Sequence of chain 1.A:
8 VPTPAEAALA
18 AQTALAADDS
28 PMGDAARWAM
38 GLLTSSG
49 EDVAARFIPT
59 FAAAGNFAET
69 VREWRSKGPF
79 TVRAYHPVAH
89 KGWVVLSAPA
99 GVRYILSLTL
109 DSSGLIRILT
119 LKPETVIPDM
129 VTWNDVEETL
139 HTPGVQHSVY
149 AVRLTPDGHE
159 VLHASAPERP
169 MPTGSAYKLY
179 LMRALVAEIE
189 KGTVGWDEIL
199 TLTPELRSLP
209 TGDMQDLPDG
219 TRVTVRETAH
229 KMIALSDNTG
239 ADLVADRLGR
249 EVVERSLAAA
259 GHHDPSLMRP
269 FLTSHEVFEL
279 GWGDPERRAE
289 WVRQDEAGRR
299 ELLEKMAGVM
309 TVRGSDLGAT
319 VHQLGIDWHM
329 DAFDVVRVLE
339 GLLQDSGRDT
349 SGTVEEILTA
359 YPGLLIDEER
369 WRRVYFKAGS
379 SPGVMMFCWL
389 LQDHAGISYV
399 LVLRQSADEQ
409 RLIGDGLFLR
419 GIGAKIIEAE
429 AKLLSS

Binding-site contacts:
Ligand atom O4 contacts residue HIS84 of chain 1.A at 3.7 Å.
Ligand atom C5 contacts residue ARG418 of chain 1.A at 4.0 Å.
Ligand atom O2 contacts residue ALA422 of chain 1.A at 3.6 Å.
Ligand atom C5 contacts residue ALA422 of chain 1.A at 4.0 Å (hydrophobic).
Ligand atom C5 contacts residue LEU362 of chain 1.A at 3.7 Å (hydrophobic).
Ligand atom O2 contacts residue GLY419 of chain 1.A at 3.4 Å.
Ligand atom C7 contacts residue LEU415 of chain 1.A at 4.5 Å (hydrophobic).
Ligand atom O3 contacts residue ILE103 of chain 1.A at 4.0 Å.
Ligand atom C6 contacts residue HIS84 of chain 1.A at 4.4 Å.
Ligand atom O3 contacts residue HIS84 of chain 1.A at 4.3 Å.
Ligand atom C4 contacts residue ARG418 of chain 1.A at 4.0 Å.
Ligand atom O2 contacts residue LEU362 of chain 1.A at 3.4 Å.
Ligand atom O2 contacts residue ARG418 of chain 1.A at 3.4 Å.
Ligand atom O1 contacts residue LEU415 of chain 1.A at 4.3 Å.
Ligand atom C7 contacts residue HIS84 of chain 1.A at 4.4 Å.
Ligand atom C4 contacts residue TRP91 of chain 1.A at 3.6 Å (hydrophobic).
Ligand atom O1 contacts residue HIS84 of chain 1.A at 3.6 Å.
Ligand atom C8 contacts residue ALA422 of chain 1.A at 3.9 Å (hydrophobic).
Ligand atom O3 contacts residue VAL93 of chain 1.A at 3.5 Å.
Ligand atom C8 contacts residue HIS84 of chain 1.A at 4.2 Å.
Ligand atom O4 contacts residue ALA422 of chain 1.A at 4.2 Å.
Ligand atom C3 contacts residue HIS84 of chain 1.A at 3.8 Å.
Ligand atom C6 contacts residue ILE125 of chain 1.A at 4.4 Å (hydrophobic).
Ligand atom C1 contacts residue HIS84 of chain 1.A at 4.2 Å.
Ligand atom O5 contacts residue LYS423 of chain 1.A at 3.9 Å.
Ligand atom O5 contacts residue ALA422 of chain 1.A at 4.3 Å.
Ligand atom C4 contacts residue LEU362 of chain 1.A at 4.5 Å (hydrophobic).
Ligand atom O2 contacts residue LEU415 of chain 1.A at 4.3 Å.
Ligand atom C7 contacts residue ILE103 of chain 1.A at 4.0 Å (hydrophobic).
Ligand atom N1 contacts residue ALA422 of chain 1.A at 3.8 Å.
Ligand atom C5 contacts residue GLY419 of chain 1.A at 4.3 Å.
Ligand atom C4 contacts residue LEU415 of chain 1.A at 4.0 Å (hydrophobic).
Ligand atom C5 contacts residue LEU415 of chain 1.A at 4.3 Å (hydrophobic).
Ligand atom C7 contacts residue VAL93 of chain 1.A at 4.3 Å (hydrophobic).
Ligand atom C3 contacts residue TRP91 of chain 1.A at 4.3 Å (hydrophobic).
Ligand atom C2 contacts residue GLY419 of chain 1.A at 4.4 Å.
Ligand atom C2 contacts residue ALA422 of chain 1.A at 3.9 Å (hydrophobic).
Ligand atom N1 contacts residue LEU362 of chain 1.A at 4.3 Å.

A small-molecule ligand and the protein it binds are described below.
Small molecule (SMILES): O=C(O)[C@H]1/C(=C/CO)O[C@@H]2CC(=O)N21